Sequence of chain 3.A:
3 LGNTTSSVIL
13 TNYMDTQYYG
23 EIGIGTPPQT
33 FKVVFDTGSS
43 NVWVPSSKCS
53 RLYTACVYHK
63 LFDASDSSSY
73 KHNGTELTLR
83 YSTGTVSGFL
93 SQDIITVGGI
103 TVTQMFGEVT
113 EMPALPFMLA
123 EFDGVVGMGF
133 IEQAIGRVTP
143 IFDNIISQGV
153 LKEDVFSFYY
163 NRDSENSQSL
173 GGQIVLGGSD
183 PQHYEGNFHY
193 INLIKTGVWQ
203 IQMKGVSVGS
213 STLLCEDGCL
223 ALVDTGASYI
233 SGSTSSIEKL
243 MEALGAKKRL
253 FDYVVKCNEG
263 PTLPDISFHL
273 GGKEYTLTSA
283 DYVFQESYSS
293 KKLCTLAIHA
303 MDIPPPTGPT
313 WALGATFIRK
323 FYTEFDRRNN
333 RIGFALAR

Sequence of chain 1.A:
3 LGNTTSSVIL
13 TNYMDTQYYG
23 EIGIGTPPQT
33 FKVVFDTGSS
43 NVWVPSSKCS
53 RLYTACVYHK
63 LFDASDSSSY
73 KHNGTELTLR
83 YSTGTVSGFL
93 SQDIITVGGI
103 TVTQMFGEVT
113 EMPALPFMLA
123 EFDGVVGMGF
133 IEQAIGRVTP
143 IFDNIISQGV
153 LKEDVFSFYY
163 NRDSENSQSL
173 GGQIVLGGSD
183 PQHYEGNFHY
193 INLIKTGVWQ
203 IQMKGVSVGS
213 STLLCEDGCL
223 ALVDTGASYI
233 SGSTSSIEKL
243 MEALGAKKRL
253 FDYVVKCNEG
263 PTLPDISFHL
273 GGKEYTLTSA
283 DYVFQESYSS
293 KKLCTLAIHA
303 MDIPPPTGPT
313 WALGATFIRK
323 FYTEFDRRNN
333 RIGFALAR

Binding-site contacts:
Ligand atom C5 contacts residue VAL127 of chain 1.A at 3.7 Å (hydrophobic).
Ligand atom C16 contacts residue PRO118 of chain 1.A at 3.6 Å (hydrophobic).
Ligand atom N3 contacts residue THR85 of chain 1.A at 3.0 Å (h-bond).
Ligand atom N1 contacts residue GLY228 of chain 1.A at 3.8 Å.
Ligand atom C16 contacts residue THR85 of chain 1.A at 3.9 Å.
Ligand atom C4 contacts residue GLY228 of chain 1.A at 3.9 Å.
Ligand atom C7 contacts residue PHE124 of chain 1.A at 3.9 Å (hydrophobic).
Ligand atom F2 contacts residue TYR60 of chain 3.A at 3.5 Å.
Ligand atom C3 contacts residue TYR83 of chain 1.A at 3.5 Å (hydrophobic).
Ligand atom N4 contacts residue GLY40 of chain 1.A at 3.9 Å.
Ligand atom N2 contacts residue TYR83 of chain 1.A at 3.6 Å.
Ligand atom C4 contacts residue TYR83 of chain 1.A at 3.9 Å (hydrophobic).
Ligand atom N4 contacts residue ASP226 of chain 1.A at 3.0 Å (salt-bridge).
Ligand atom N2 contacts residue ASP38 of chain 1.A at 2.7 Å (salt-bridge).
Ligand atom C9 contacts residue THR85 of chain 1.A at 3.4 Å.
Ligand atom C5 contacts residue TYR83 of chain 1.A at 3.8 Å (hydrophobic).
Ligand atom N5 contacts residue PRO118 of chain 1.A at 3.6 Å.
Ligand atom C10 contacts residue TYR83 of chain 1.A at 3.8 Å (hydrophobic).
Ligand atom N4 contacts residue ASP38 of chain 1.A at 3.0 Å (salt-bridge).
Ligand atom C5 contacts residue ASP38 of chain 1.A at 3.6 Å.
Ligand atom C11 contacts residue THR85 of chain 1.A at 3.4 Å.
Ligand atom F2 contacts residue THR85 of chain 1.A at 3.4 Å.
Ligand atom C10 contacts residue THR85 of chain 1.A at 3.3 Å.
Ligand atom C3 contacts residue ASP38 of chain 1.A at 3.6 Å.
Ligand atom F1 contacts residue LEU121 of chain 1.A at 3.5 Å.
Ligand atom C15 contacts residue PRO118 of chain 1.A at 3.7 Å (hydrophobic).
Ligand atom C2 contacts residue ASP38 of chain 1.A at 3.5 Å.
Ligand atom C2 contacts residue GLY228 of chain 1.A at 3.7 Å.
Ligand atom C6 contacts residue VAL127 of chain 1.A at 3.6 Å (hydrophobic).
Ligand atom C11 contacts residue PHE119 of chain 1.A at 3.6 Å (hydrophobic).
Ligand atom C8 contacts residue THR85 of chain 1.A at 3.6 Å.
Ligand atom C1 contacts residue GLY228 of chain 1.A at 3.9 Å.
Ligand atom N3 contacts residue SER84 of chain 1.A at 3.1 Å (h-bond).
Ligand atom C12 contacts residue THR85 of chain 1.A at 3.6 Å.
Ligand atom C14 contacts residue LEU121 of chain 1.A at 3.7 Å (hydrophobic).
Ligand atom C7 contacts residue THR85 of chain 1.A at 3.7 Å.
Ligand atom C6 contacts residue VAL36 of chain 1.A at 3.8 Å (hydrophobic).
Ligand atom C12 contacts residue PHE124 of chain 1.A at 3.9 Å (hydrophobic).
Ligand atom C3 contacts residue GLY228 of chain 1.A at 3.8 Å.
Ligand atom N2 contacts residue GLY228 of chain 1.A at 3.7 Å.

This protein binds this small molecule.
Small molecule (SMILES): CCc1nc(N)nc(N)c1-c1ccc(NCc2cc(F)cc(F)c2)cc1